Binding-site contacts:
Ligand atom O2 contacts residue NAG2 of chain 1.CB at 3.7 Å.
Ligand atom O5 contacts residue ASN332 of chain 1.I at 2.4 Å (h-bond).
Ligand atom C4 contacts residue NAG2 of chain 1.CB at 4.3 Å.
Ligand atom C5 contacts residue ASN332 of chain 1.I at 3.6 Å.
Ligand atom C8 contacts residue SER333 of chain 1.I at 3.9 Å.
Ligand atom O3 contacts residue NAG1 of chain 1.CB at 4.1 Å.
Ligand atom C2 contacts residue ASN332 of chain 1.I at 2.4 Å.
Ligand atom C7 contacts residue ASN332 of chain 1.I at 3.4 Å.
Ligand atom O7 contacts residue NAG1 of chain 1.CB at 3.3 Å (h-bond).
Ligand atom O7 contacts residue SER357 of chain 1.I at 4.2 Å.
Ligand atom O5 contacts residue SER357 of chain 1.I at 4.2 Å.
Ligand atom N2 contacts residue NAG2 of chain 1.CB at 4.0 Å.
Ligand atom C5 contacts residue NAG1 of chain 1.CB at 3.7 Å.
Ligand atom O6 contacts residue NAG2 of chain 1.CB at 4.4 Å.
Ligand atom C1 contacts residue ASN332 of chain 1.I at 1.4 Å.
Ligand atom C3 contacts residue ASN332 of chain 1.I at 3.8 Å.
Ligand atom N2 contacts residue SER333 of chain 1.I at 3.9 Å.
Ligand atom C5 contacts residue NAG2 of chain 1.CB at 4.2 Å.
Ligand atom C7 contacts residue NAG1 of chain 1.CB at 4.2 Å.
Ligand atom O7 contacts residue ASN332 of chain 1.I at 3.6 Å (h-bond).
Ligand atom O7 contacts residue ASN355 of chain 1.I at 3.5 Å (h-bond).
Ligand atom O4 contacts residue NAG2 of chain 1.CB at 3.3 Å (h-bond).
Ligand atom C8 contacts residue THR341 of chain 1.I at 3.2 Å.
Ligand atom N2 contacts residue ASN332 of chain 1.I at 2.9 Å (h-bond).
Ligand atom C7 contacts residue SER333 of chain 1.I at 4.3 Å.
Ligand atom C8 contacts residue ASN332 of chain 1.I at 4.5 Å.
Ligand atom O5 contacts residue NAG1 of chain 1.CB at 4.0 Å.
Ligand atom C2 contacts residue NAG2 of chain 1.CB at 3.8 Å.
Ligand atom C6 contacts residue NAG1 of chain 1.CB at 3.6 Å.
Ligand atom C1 contacts residue NAG2 of chain 1.CB at 4.2 Å.
Ligand atom C4 contacts residue ASN332 of chain 1.I at 4.2 Å.
Ligand atom C1 contacts residue NAG2 of chain 1.CB at 4.4 Å.
Ligand atom C1 contacts residue SER357 of chain 1.I at 4.5 Å.
Ligand atom C6 contacts residue NAG2 of chain 1.CB at 3.6 Å.

A small-molecule ligand and the protein it binds are described below.
Small molecule (SMILES): CC(=O)N[C@H]1[C@H](O[C@H]2[C@H](O)[C@@H](NC(C)=O)CO[C@@H]2CO)O[C@H](CO)[C@@H](O[C@@H]2O[C@H](CO[C@H]3O[C@H](CO)[C@@H](O)[C@H](O)[C@@H]3O)[C@@H](O)[C@H](O[C@H]3O[C@H](CO)[C@@H](O)[C@H](O)[C@@H]3O)[C@@H]2O)[C@@H]1O

Sequence of chain 1.I:
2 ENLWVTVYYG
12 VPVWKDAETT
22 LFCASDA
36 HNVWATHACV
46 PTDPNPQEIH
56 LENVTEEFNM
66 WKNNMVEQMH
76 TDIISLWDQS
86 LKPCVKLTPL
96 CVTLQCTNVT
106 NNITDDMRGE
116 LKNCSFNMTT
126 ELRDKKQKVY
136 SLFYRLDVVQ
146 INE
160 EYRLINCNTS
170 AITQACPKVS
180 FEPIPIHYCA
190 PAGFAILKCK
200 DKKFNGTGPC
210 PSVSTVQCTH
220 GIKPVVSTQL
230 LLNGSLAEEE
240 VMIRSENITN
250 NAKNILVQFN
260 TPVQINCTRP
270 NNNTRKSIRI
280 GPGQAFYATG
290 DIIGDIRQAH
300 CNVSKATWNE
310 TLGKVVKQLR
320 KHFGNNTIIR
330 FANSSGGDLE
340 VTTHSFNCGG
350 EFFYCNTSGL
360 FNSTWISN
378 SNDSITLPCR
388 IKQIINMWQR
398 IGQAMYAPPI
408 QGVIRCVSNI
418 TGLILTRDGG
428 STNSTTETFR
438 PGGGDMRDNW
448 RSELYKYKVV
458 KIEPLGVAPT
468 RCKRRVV